Binding-site contacts:
Ligand atom O3 contacts residue ASN275 of chain 1.B at 3.6 Å.
Ligand atom C8 contacts residue PHE458 of chain 1.B at 3.1 Å (hydrophobic).
Ligand atom C12 contacts residue GLY279 of chain 1.B at 4.0 Å.
Ligand atom C5 contacts residue ILE278 of chain 1.B at 3.7 Å (hydrophobic).
Ligand atom O4 contacts residue ILE278 of chain 1.B at 3.7 Å.
Ligand atom C6 contacts residue PHE85 of chain 1.B at 3.4 Å (hydrophobic).
Ligand atom C4 contacts residue HEM1 of chain 1.G at 3.5 Å.
Ligand atom C2 contacts residue THR283 of chain 1.B at 3.7 Å.
Ligand atom O1 contacts residue GLY279 of chain 1.B at 3.9 Å.
Ligand atom C9 contacts residue LEU348 of chain 1.B at 3.9 Å (hydrophobic).
Ligand atom O1 contacts residue ILE278 of chain 1.B at 3.8 Å.
Ligand atom C7 contacts residue PHE85 of chain 1.B at 3.5 Å (hydrophobic).
Ligand atom O3 contacts residue GLY279 of chain 1.B at 3.0 Å.
Ligand atom O4 contacts residue PHE89 of chain 1.B at 2.9 Å.
Ligand atom C3 contacts residue LEU348 of chain 1.B at 3.5 Å (hydrophobic).
Ligand atom C6 contacts residue PHE96 of chain 1.B at 3.6 Å (hydrophobic).
Ligand atom O2 contacts residue THR283 of chain 1.B at 4.1 Å.
Ligand atom C3 contacts residue ILE344 of chain 1.B at 3.4 Å (hydrophobic).
Ligand atom C2 contacts residue ILE344 of chain 1.B at 4.0 Å (hydrophobic).
Ligand atom C2 contacts residue HEM1 of chain 1.G at 3.2 Å.
Ligand atom O3 contacts residue HEM1 of chain 1.G at 3.5 Å.
Ligand atom C6 contacts residue PHE89 of chain 1.B at 3.6 Å (hydrophobic).
Ligand atom C6 contacts residue ILE278 of chain 1.B at 3.8 Å (hydrophobic).
Ligand atom C9 contacts residue PHE458 of chain 1.B at 3.6 Å (hydrophobic).
Ligand atom C7 contacts residue ILE278 of chain 1.B at 4.0 Å (hydrophobic).
Ligand atom C7 contacts residue PHE96 of chain 1.B at 3.8 Å (hydrophobic).
Ligand atom O1 contacts residue ASN275 of chain 1.B at 3.4 Å (h-bond).
Ligand atom C4 contacts residue VAL95 of chain 1.B at 3.1 Å (hydrophobic).
Ligand atom C5 contacts residue ASN275 of chain 1.B at 3.5 Å.
Ligand atom C11 contacts residue GLY279 of chain 1.B at 3.4 Å.
Ligand atom O2 contacts residue HEM1 of chain 1.G at 3.2 Å.
Ligand atom C5 contacts residue PHE96 of chain 1.B at 4.0 Å (hydrophobic).
Ligand atom C10 contacts residue GLY279 of chain 1.B at 4.0 Å.
Ligand atom O4 contacts residue LEU274 of chain 1.B at 3.7 Å.
Ligand atom O4 contacts residue ASN275 of chain 1.B at 2.8 Å (h-bond).
Ligand atom C3 contacts residue PHE458 of chain 1.B at 3.6 Å (hydrophobic).
Ligand atom C12 contacts residue ILE278 of chain 1.B at 4.0 Å (hydrophobic).
Ligand atom C5 contacts residue PHE89 of chain 1.B at 3.7 Å (hydrophobic).
Ligand atom C4 contacts residue ASN275 of chain 1.B at 2.9 Å.
Ligand atom C4 contacts residue GLY279 of chain 1.B at 3.7 Å.

A protein and the small-molecule ligand that binds it are described below.
Small molecule (SMILES): COc1c2occc2cc2ccc(=O)oc12

Sequence of chain 1.B:
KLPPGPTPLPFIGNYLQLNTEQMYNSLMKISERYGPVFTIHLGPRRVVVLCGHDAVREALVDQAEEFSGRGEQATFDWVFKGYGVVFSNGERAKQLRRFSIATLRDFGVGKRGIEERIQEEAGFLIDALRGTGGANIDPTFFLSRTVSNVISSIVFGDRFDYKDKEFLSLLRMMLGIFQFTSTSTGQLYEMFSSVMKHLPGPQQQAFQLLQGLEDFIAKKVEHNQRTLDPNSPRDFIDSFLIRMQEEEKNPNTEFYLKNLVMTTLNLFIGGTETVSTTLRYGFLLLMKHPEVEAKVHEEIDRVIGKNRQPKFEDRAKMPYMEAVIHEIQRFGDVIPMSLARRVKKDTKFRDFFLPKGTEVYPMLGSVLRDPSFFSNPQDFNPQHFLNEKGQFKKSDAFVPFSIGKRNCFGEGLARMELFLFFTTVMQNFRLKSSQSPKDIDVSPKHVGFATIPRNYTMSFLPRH